Sequence of chain 1.A:
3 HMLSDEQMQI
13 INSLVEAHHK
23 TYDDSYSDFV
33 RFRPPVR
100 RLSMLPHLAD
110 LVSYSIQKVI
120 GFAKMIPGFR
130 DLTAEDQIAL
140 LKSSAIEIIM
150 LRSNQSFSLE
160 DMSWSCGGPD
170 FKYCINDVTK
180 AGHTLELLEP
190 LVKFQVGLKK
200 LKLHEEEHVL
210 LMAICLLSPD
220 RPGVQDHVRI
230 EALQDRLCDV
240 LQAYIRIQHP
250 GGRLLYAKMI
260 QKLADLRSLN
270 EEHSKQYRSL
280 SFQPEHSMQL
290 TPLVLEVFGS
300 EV

This small molecule binds to this protein.
Small molecule (SMILES): CC[C@H](C)[C@H](NC(=O)[C@H](CCCCN)NC(=O)[C@H](Cc1cnc[nH]1)NC(=O)CN)C(=O)N[C@@H](CC(C)C)C(=O)N[C@@H](CCCN=C(N)N)CNC(=O)NC[C@@H](CC(C)C)NC(=O)N[C@H](CNC(=O)N[C@@H](C)C=O)CC(C)C

Binding-site contacts:
Ligand atom C contacts residue GLU295 of chain 1.A at 3.8 Å.
Ligand atom CG contacts residue GLU295 of chain 1.A at 3.7 Å.
Ligand atom C4 contacts residue LYS123 of chain 1.A at 3.6 Å.
Ligand atom CD1 contacts residue GLU295 of chain 1.A at 3.4 Å.
Ligand atom C2 contacts residue ARG129 of chain 1.A at 3.8 Å.
Ligand atom N contacts residue GLU295 of chain 1.A at 3.6 Å.
Ligand atom CG contacts residue ILE137 of chain 1.A at 3.4 Å (hydrophobic).
Ligand atom N contacts residue GLU300 of chain 1.A at 3.3 Å.
Ligand atom CG contacts residue VAL301 of chain 1.A at 3.9 Å (hydrophobic).
Ligand atom CA contacts residue ARG129 of chain 1.A at 3.7 Å.
Ligand atom NE2 contacts residue LYS141 of chain 1.A at 3.1 Å (salt-bridge).
Ligand atom CD1 contacts residue PRO291 of chain 1.A at 3.6 Å (hydrophobic).
Ligand atom C4 contacts residue GLN136 of chain 1.A at 3.9 Å.
Ligand atom C contacts residue ARG129 of chain 1.A at 3.9 Å.
Ligand atom CG1 contacts residue GLU295 of chain 1.A at 3.2 Å.
Ligand atom CA contacts residue GLU295 of chain 1.A at 3.7 Å.
Ligand atom C contacts residue GLU295 of chain 1.A at 3.7 Å.
Ligand atom O contacts residue LYS123 of chain 1.A at 2.7 Å (salt-bridge).
Ligand atom C contacts residue GLU295 of chain 1.A at 3.8 Å.
Ligand atom CE1 contacts residue VAL301 of chain 1.A at 3.3 Å (hydrophobic).
Ligand atom C3 contacts residue LEU140 of chain 1.A at 3.8 Å (hydrophobic).
Ligand atom CD2 contacts residue LEU140 of chain 1.A at 3.7 Å (hydrophobic).
Ligand atom CB contacts residue GLU295 of chain 1.A at 3.2 Å.
Ligand atom CD contacts residue ILE137 of chain 1.A at 3.8 Å (hydrophobic).
Ligand atom NE2 contacts residue GLU300 of chain 1.A at 3.7 Å.
Ligand atom NH2 contacts residue ALA133 of chain 1.A at 3.7 Å.
Ligand atom O contacts residue ILE137 of chain 1.A at 4.0 Å.
Ligand atom ND1 contacts residue VAL301 of chain 1.A at 3.1 Å (h-bond).
Ligand atom CD1 contacts residue ILE119 of chain 1.A at 3.9 Å (hydrophobic).
Ligand atom CB contacts residue GLU295 of chain 1.A at 3.8 Å.
Ligand atom C3 contacts residue GLN136 of chain 1.A at 3.6 Å.
Ligand atom N contacts residue GLU295 of chain 1.A at 3.0 Å (salt-bridge).
Ligand atom N contacts residue GLU295 of chain 1.A at 3.0 Å (salt-bridge).
Ligand atom O contacts residue GLU295 of chain 1.A at 2.9 Å.
Ligand atom O contacts residue ARG129 of chain 1.A at 3.5 Å (salt-bridge).
Ligand atom C4 contacts residue ILE119 of chain 1.A at 3.8 Å (hydrophobic).
Ligand atom CE1 contacts residue LYS141 of chain 1.A at 3.5 Å.
Ligand atom CA contacts residue GLU295 of chain 1.A at 3.5 Å.
Ligand atom CD2 contacts residue ILE119 of chain 1.A at 4.0 Å (hydrophobic).
Ligand atom C contacts residue LYS123 of chain 1.A at 3.6 Å.